Sequence of chain 19.C:
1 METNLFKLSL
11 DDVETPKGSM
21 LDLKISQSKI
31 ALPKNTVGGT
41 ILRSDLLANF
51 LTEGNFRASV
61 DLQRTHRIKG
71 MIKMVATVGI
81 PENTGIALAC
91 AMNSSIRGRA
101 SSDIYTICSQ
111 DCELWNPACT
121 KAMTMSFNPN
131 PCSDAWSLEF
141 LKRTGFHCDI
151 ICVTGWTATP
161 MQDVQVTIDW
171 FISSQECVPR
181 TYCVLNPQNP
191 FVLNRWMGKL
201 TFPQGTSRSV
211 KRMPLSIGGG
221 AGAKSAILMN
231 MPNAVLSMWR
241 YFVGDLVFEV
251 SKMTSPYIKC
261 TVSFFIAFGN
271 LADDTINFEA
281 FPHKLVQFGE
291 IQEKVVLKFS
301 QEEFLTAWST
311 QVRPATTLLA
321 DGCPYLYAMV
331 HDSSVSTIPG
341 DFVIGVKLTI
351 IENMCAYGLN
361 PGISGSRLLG

This small molecule binds to this protein.
Small molecule (SMILES): Nc1ccn([C@@H]2O[C@H](CO[P](=O)(O)O[C@H]3[C@@H](O)[C@H](n4ccc(=O)[nH]c4=O)O[C@@H]3CO[P](=O)(O)O[C@H]3[C@@H](O)[C@H](n4ccc(N)nc4=O)O[C@@H]3CO[P](=O)(O)O[C@H]3[C@@H](O)[C@H](n4ccc(=O)[nH]c4=O)O[C@@H]3CO[P](=O)(O)O[C@H]3[C@@H](O)[C@H](n4cnc5c(=O)nc(N)[nH]c54)O[C@@H]3CO[P](=O)(O)O[C@H]3[C@@H](O)[C@H](n4cnc5c(N)ncnc54)O[C@@H]3CO)[C@@H](O)[C@H]2O)c(=O)n1

Binding-site contacts:
Ligand atom C2 contacts residue ARG180 of chain 38.C at 3.6 Å.
Ligand atom C6 contacts residue ILE350 of chain 38.C at 3.8 Å (hydrophobic).
Ligand atom C1' contacts residue PRO190 of chain 38.C at 3.9 Å (hydrophobic).
Ligand atom C4' contacts residue GLU2 of chain 19.C at 3.5 Å.
Ligand atom C4 contacts residue VAL192 of chain 38.C at 3.9 Å (hydrophobic).
Ligand atom O4' contacts residue PRO190 of chain 38.C at 3.2 Å.
Ligand atom OP1 contacts residue THR3 of chain 19.C at 2.9 Å (h-bond).
Ligand atom C5' contacts residue GLU2 of chain 19.C at 3.2 Å.
Ligand atom P contacts residue SER126 of chain 38.C at 3.7 Å.
Ligand atom O2' contacts residue ARG180 of chain 38.C at 3.9 Å.
Ligand atom OP1 contacts residue ASN4 of chain 19.C at 3.5 Å.
Ligand atom N6 contacts residue THR349 of chain 38.C at 3.9 Å.
Ligand atom N3 contacts residue ARG180 of chain 38.C at 4.0 Å.
Ligand atom C5 contacts residue ILE350 of chain 38.C at 3.6 Å (hydrophobic).
Ligand atom C4' contacts residue MET1 of chain 19.C at 3.9 Å (hydrophobic).
Ligand atom OP1 contacts residue SER126 of chain 38.C at 2.8 Å (h-bond).
Ligand atom OP2 contacts residue LYS7 of chain 19.C at 2.6 Å (salt-bridge).
Ligand atom N3 contacts residue VAL192 of chain 38.C at 3.4 Å.
Ligand atom O3' contacts residue GLU2 of chain 19.C at 3.6 Å.
Ligand atom O3' contacts residue THR3 of chain 19.C at 3.8 Å.
Ligand atom O4' contacts residue ARG180 of chain 38.C at 4.0 Å.
Ligand atom P contacts residue LYS7 of chain 19.C at 3.2 Å.
Ligand atom O5' contacts residue LYS7 of chain 19.C at 3.4 Å (salt-bridge).
Ligand atom O3' contacts residue SER126 of chain 38.C at 3.3 Å.
Ligand atom C2 contacts residue VAL192 of chain 38.C at 3.7 Å (hydrophobic).
Ligand atom O2' contacts residue MET125 of chain 38.C at 3.6 Å.
Ligand atom N6 contacts residue ILE350 of chain 38.C at 4.0 Å.
Ligand atom OP1 contacts residue THR124 of chain 38.C at 4.0 Å.
Ligand atom OP1 contacts residue LYS7 of chain 19.C at 3.4 Å (salt-bridge).
Ligand atom P contacts residue THR3 of chain 19.C at 3.9 Å.
Ligand atom O4' contacts residue MET1 of chain 19.C at 3.7 Å.
Ligand atom C1' contacts residue ARG180 of chain 38.C at 3.7 Å.
Ligand atom C5' contacts residue SER126 of chain 38.C at 3.9 Å.
Ligand atom O2' contacts residue MET1 of chain 19.C at 3.2 Å (h-bond).
Ligand atom O2' contacts residue SER126 of chain 38.C at 3.6 Å (h-bond).
Ligand atom N7 contacts residue ILE350 of chain 38.C at 3.8 Å.
Ligand atom OP1 contacts residue THR124 of chain 38.C at 3.8 Å.
Ligand atom C4' contacts residue THR124 of chain 38.C at 3.6 Å.
Ligand atom C5' contacts residue THR124 of chain 38.C at 3.5 Å.
Ligand atom C4' contacts residue SER126 of chain 38.C at 3.4 Å.

Sequence of chain 38.C:
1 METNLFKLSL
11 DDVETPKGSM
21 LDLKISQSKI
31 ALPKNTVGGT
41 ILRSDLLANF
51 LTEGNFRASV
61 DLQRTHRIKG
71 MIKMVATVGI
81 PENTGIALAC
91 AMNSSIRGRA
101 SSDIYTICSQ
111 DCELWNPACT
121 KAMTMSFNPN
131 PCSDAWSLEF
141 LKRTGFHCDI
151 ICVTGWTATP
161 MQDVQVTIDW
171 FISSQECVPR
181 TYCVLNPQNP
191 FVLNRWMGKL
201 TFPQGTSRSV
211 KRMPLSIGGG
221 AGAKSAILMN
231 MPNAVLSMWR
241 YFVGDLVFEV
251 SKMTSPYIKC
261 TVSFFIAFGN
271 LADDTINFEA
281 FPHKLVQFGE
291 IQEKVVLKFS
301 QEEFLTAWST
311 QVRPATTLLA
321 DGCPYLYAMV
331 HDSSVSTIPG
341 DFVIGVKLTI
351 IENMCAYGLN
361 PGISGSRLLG